Binding-site contacts:
Ligand atom OD contacts residue HIS86 of chain 1.A at 3.7 Å.
Ligand atom OE contacts residue LEU95 of chain 1.A at 3.7 Å.
Ligand atom C contacts residue ARG60 of chain 1.A at 3.6 Å.
Ligand atom OD contacts residue HIS88 of chain 1.A at 3.3 Å (h-bond).
Ligand atom O contacts residue ARG60 of chain 1.A at 3.0 Å (salt-bridge).
Ligand atom C contacts residue TYR58 of chain 1.A at 3.9 Å (hydrophobic).
Ligand atom SG contacts residue HIS86 of chain 1.A at 3.5 Å (h-bond).
Ligand atom OD contacts residue HIS140 of chain 1.A at 3.4 Å (h-bond).
Ligand atom OE contacts residue CYS93 of chain 1.A at 3.2 Å (h-bond).
Ligand atom OD contacts residue FE21 of chain 1.B at 1.9 Å.
Ligand atom CB contacts residue HIS155 of chain 1.A at 3.5 Å.
Ligand atom CA contacts residue HIS86 of chain 1.A at 3.4 Å.
Ligand atom CA contacts residue FE21 of chain 1.B at 3.0 Å.
Ligand atom N contacts residue HIS86 of chain 1.A at 3.1 Å (h-bond).
Ligand atom SG contacts residue HIS155 of chain 1.A at 3.8 Å.
Ligand atom O contacts residue MET179 of chain 1.A at 3.7 Å.
Ligand atom SG contacts residue HIS140 of chain 1.A at 3.3 Å (h-bond).
Ligand atom CB contacts residue FE21 of chain 1.B at 3.3 Å.
Ligand atom OE contacts residue TYR157 of chain 1.A at 3.2 Å (h-bond).
Ligand atom C contacts residue MET179 of chain 1.A at 3.7 Å (hydrophobic).
Ligand atom SG contacts residue FE21 of chain 1.B at 2.4 Å.
Ligand atom OXT contacts residue MET179 of chain 1.A at 3.7 Å.
Ligand atom O contacts residue LEU75 of chain 1.A at 3.7 Å.
Ligand atom OXT contacts residue TYR157 of chain 1.A at 2.9 Å (h-bond).
Ligand atom SG contacts residue VAL142 of chain 1.A at 3.7 Å.
Ligand atom OXT contacts residue ARG60 of chain 1.A at 3.1 Å (salt-bridge).
Ligand atom OE contacts residue HIS140 of chain 1.A at 3.7 Å.
Ligand atom OE contacts residue FE21 of chain 1.B at 3.4 Å.
Ligand atom OE contacts residue HIS155 of chain 1.A at 3.1 Å (h-bond).
Ligand atom OD contacts residue TYR157 of chain 1.A at 2.9 Å (h-bond).
Ligand atom C contacts residue TYR157 of chain 1.A at 3.6 Å (hydrophobic).
Ligand atom OD contacts residue HIS155 of chain 1.A at 3.7 Å.
Ligand atom N contacts residue FE21 of chain 1.B at 2.3 Å.
Ligand atom CB contacts residue TYR157 of chain 1.A at 3.5 Å (hydrophobic).
Ligand atom CB contacts residue LEU75 of chain 1.A at 3.6 Å (hydrophobic).
Ligand atom N contacts residue HIS88 of chain 1.A at 3.2 Å (h-bond).
Ligand atom CA contacts residue TYR157 of chain 1.A at 3.6 Å (hydrophobic).
Ligand atom N contacts residue TYR157 of chain 1.A at 3.0 Å (h-bond).
Ligand atom OD contacts residue CYS93 of chain 1.A at 3.8 Å.
Ligand atom O contacts residue TYR58 of chain 1.A at 2.9 Å (h-bond).

The protein below binds the small molecule below.
Small molecule (SMILES): N[C@@H](CSOO)C(=O)O

Sequence of chain 1.A:
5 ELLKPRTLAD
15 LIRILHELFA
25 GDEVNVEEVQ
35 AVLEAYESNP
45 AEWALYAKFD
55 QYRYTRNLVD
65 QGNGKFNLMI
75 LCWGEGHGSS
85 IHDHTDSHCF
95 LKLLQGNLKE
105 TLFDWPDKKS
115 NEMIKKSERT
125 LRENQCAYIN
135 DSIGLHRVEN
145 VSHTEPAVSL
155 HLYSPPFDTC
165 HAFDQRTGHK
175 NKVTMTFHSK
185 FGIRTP